Sequence of chain 2.E:
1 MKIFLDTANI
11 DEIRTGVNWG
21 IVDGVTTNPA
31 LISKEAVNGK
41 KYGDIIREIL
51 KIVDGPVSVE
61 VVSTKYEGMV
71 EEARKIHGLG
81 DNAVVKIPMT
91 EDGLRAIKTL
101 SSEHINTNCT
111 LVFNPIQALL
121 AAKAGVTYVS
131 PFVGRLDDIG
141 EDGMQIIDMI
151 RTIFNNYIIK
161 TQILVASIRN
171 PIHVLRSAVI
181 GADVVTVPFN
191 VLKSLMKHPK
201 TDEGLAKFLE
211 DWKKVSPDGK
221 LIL

Sequence of chain 2.D:
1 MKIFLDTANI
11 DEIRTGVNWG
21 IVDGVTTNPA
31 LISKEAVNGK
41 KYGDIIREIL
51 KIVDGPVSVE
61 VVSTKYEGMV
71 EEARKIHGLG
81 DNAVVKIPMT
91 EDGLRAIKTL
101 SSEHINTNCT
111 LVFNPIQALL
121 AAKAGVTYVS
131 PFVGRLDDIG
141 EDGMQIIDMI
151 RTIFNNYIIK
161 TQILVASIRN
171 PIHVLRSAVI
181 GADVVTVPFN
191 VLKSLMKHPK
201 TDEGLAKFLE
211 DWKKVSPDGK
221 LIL

This protein binds this small molecule.
Small molecule (SMILES): O=C(CO)[C@@H](O)[C@H](O)[C@H](O)COP(=O)(O)O

Binding-site contacts:
Ligand atom O3 contacts residue ASP6 of chain 2.D at 2.9 Å (salt-bridge).
Ligand atom O3 contacts residue THR26 of chain 2.D at 3.9 Å.
Ligand atom C3 contacts residue THR26 of chain 2.D at 3.9 Å.
Ligand atom O3 contacts residue LYS86 of chain 2.D at 2.6 Å (salt-bridge).
Ligand atom O4 contacts residue ASN28 of chain 2.D at 2.9 Å (h-bond).
Ligand atom C6 contacts residue PHE132 of chain 2.D at 3.5 Å (hydrophobic).
Ligand atom O1 contacts residue ALA166 of chain 2.D at 3.7 Å.
Ligand atom C4 contacts residue LYS86 of chain 2.D at 3.5 Å.
Ligand atom O5 contacts residue SER167 of chain 2.D at 3.0 Å (h-bond).
Ligand atom O1 contacts residue SER130 of chain 2.D at 2.9 Å (h-bond).
Ligand atom P contacts residue ARG135 of chain 2.D at 3.8 Å.
Ligand atom O2P contacts residue ARG135 of chain 2.D at 2.8 Å (salt-bridge).
Ligand atom O1 contacts residue THR26 of chain 2.D at 3.8 Å.
Ligand atom O3 contacts residue LEU31 of chain 2.D at 3.9 Å.
Ligand atom O3 contacts residue ASN28 of chain 2.D at 3.4 Å (h-bond).
Ligand atom O5 contacts residue ASP6 of chain 2.D at 2.6 Å (salt-bridge).
Ligand atom C1 contacts residue ASN108 of chain 2.D at 4.0 Å.
Ligand atom C3 contacts residue ASP6 of chain 2.D at 3.5 Å.
Ligand atom O3 contacts residue THR27 of chain 2.D at 3.5 Å (h-bond).
Ligand atom C2 contacts residue LYS86 of chain 2.D at 1.3 Å.
Ligand atom C2 contacts residue THR27 of chain 2.D at 4.0 Å.
Ligand atom O3P contacts residue ARG135 of chain 2.D at 2.7 Å (salt-bridge).
Ligand atom C1 contacts residue THR110 of chain 2.D at 3.5 Å.
Ligand atom C5 contacts residue ASP6 of chain 2.D at 3.3 Å.
Ligand atom O4 contacts residue LYS86 of chain 2.D at 3.5 Å (salt-bridge).
Ligand atom C6 contacts residue SER167 of chain 2.D at 3.8 Å.
Ligand atom O5 contacts residue ALA166 of chain 2.D at 3.4 Å.
Ligand atom C4 contacts residue ASN28 of chain 2.D at 3.8 Å.
Ligand atom O6 contacts residue SER167 of chain 2.D at 3.3 Å.
Ligand atom O3P contacts residue SER167 of chain 2.D at 2.6 Å (h-bond).
Ligand atom O1 contacts residue LYS86 of chain 2.D at 3.2 Å (salt-bridge).
Ligand atom C5 contacts residue ASN28 of chain 2.D at 3.9 Å.
Ligand atom O4 contacts residue PHE132 of chain 2.D at 3.5 Å.
Ligand atom C1 contacts residue LYS86 of chain 2.D at 2.4 Å.
Ligand atom C1 contacts residue SER130 of chain 2.D at 3.4 Å.
Ligand atom C4 contacts residue PHE132 of chain 2.D at 3.6 Å (hydrophobic).
Ligand atom C3 contacts residue LYS86 of chain 2.D at 2.4 Å.
Ligand atom O1 contacts residue ASN108 of chain 2.D at 3.6 Å.
Ligand atom O1 contacts residue LEU164 of chain 2.D at 4.0 Å.
Ligand atom P contacts residue SER167 of chain 2.D at 3.7 Å.